Binding-site contacts:
Ligand atom C1 contacts residue TYR223 of chain 1.C at 4.0 Å (hydrophobic).
Ligand atom C10 contacts residue EPE1 of chain 1.O at 3.2 Å.
Ligand atom C1 contacts residue ASN318 of chain 1.C at 4.0 Å.
Ligand atom C2 contacts residue EPE1 of chain 1.O at 3.6 Å.
Ligand atom C7 contacts residue ASN153 of chain 1.C at 4.1 Å.
Ligand atom B contacts residue TYR151 of chain 1.C at 3.9 Å.
Ligand atom C8 contacts residue EPE1 of chain 1.O at 3.3 Å.
Ligand atom N contacts residue GLN121 of chain 1.C at 4.0 Å.
Ligand atom C9 contacts residue ASN153 of chain 1.C at 3.8 Å.
Ligand atom C7 contacts residue TYR223 of chain 1.C at 3.7 Å (hydrophobic).
Ligand atom C6 contacts residue SER316 of chain 1.C at 4.0 Å.
Ligand atom O3 contacts residue TYR151 of chain 1.C at 2.5 Å (h-bond).
Ligand atom B contacts residue SER316 of chain 1.C at 3.8 Å.
Ligand atom O2 contacts residue SER316 of chain 1.C at 2.8 Å (h-bond).
Ligand atom O3 contacts residue SER65 of chain 1.C at 1.9 Å (h-bond).
Ligand atom C8 contacts residue SER316 of chain 1.C at 3.7 Å.
Ligand atom C6 contacts residue TYR223 of chain 1.C at 3.4 Å (hydrophobic).
Ligand atom C3 contacts residue GLN121 of chain 1.C at 4.0 Å.
Ligand atom C6 contacts residue EPE1 of chain 1.O at 3.7 Å.
Ligand atom C5 contacts residue EPE1 of chain 1.O at 3.5 Å.
Ligand atom O1 contacts residue TYR223 of chain 1.C at 3.9 Å.
Ligand atom O1 contacts residue GLN121 of chain 1.C at 3.3 Å.
Ligand atom C4 contacts residue ASN153 of chain 1.C at 3.5 Å.
Ligand atom O1 contacts residue ASN153 of chain 1.C at 3.0 Å (h-bond).
Ligand atom C9 contacts residue SER65 of chain 1.C at 3.7 Å.
Ligand atom C4 contacts residue GLN121 of chain 1.C at 3.8 Å.
Ligand atom C5 contacts residue ASN153 of chain 1.C at 3.1 Å.
Ligand atom C4 contacts residue TYR223 of chain 1.C at 4.0 Å (hydrophobic).
Ligand atom C6 contacts residue ASN153 of chain 1.C at 3.6 Å.
Ligand atom O2 contacts residue SER65 of chain 1.C at 1.9 Å (h-bond).
Ligand atom C7 contacts residue SER316 of chain 1.C at 3.4 Å.
Ligand atom C7 contacts residue SER65 of chain 1.C at 3.1 Å.
Ligand atom O3 contacts residue LYS68 of chain 1.C at 4.0 Å.
Ligand atom C7 contacts residue EPE1 of chain 1.O at 3.6 Å.
Ligand atom O2 contacts residue GLY64 of chain 1.C at 4.0 Å.
Ligand atom O2 contacts residue GLY315 of chain 1.C at 3.5 Å.
Ligand atom C10 contacts residue ASN153 of chain 1.C at 3.2 Å.
Ligand atom C8 contacts residue SER65 of chain 1.C at 2.6 Å.
Ligand atom B contacts residue SER65 of chain 1.C at 1.4 Å.
Ligand atom C9 contacts residue EPE1 of chain 1.O at 3.1 Å.

Sequence of chain 1.C:
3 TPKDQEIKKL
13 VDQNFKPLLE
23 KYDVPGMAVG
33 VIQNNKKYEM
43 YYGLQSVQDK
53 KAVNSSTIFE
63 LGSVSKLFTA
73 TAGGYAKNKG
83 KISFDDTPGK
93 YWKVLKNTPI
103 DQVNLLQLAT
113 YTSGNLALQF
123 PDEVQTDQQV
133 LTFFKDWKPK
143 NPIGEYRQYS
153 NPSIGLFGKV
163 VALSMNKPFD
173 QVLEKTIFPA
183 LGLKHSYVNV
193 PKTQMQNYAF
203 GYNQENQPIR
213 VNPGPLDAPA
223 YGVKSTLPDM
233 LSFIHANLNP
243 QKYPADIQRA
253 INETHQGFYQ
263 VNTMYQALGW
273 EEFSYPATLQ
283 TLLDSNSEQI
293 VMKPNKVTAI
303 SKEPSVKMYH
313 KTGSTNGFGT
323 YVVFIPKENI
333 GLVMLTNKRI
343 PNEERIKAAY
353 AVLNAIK

This small molecule binds to this protein.
Small molecule (SMILES): CCN(C)C(=O)c1ccc(B(O)O)cc1